This small molecule binds to this protein.
Small molecule (SMILES): O=c1[nH]c(=O)c2[nH+]cn([C@@H]3O[C@H](COP(=O)(O)O)[C@@H](O)[C@H]3O)c2[nH]1

Binding-site contacts:
Ligand atom N7 contacts residue ILE300 of chain 4.B at 3.5 Å.
Ligand atom N7 contacts residue MET384 of chain 4.B at 2.8 Å (h-bond).
Ligand atom C4' contacts residue ASP334 of chain 4.B at 3.5 Å.
Ligand atom C3' contacts residue MET55 of chain 4.B at 3.7 Å (hydrophobic).
Ligand atom O3' contacts residue MET355 of chain 4.B at 3.5 Å (h-bond).
Ligand atom C5' contacts residue TYR381 of chain 4.B at 3.7 Å (hydrophobic).
Ligand atom C2 contacts residue GLU412 of chain 4.B at 3.6 Å.
Ligand atom N7 contacts residue GLY383 of chain 4.B at 3.2 Å.
Ligand atom C6 contacts residue GLU412 of chain 4.B at 3.7 Å.
Ligand atom O1P contacts residue SER299 of chain 4.B at 2.9 Å (h-bond).
Ligand atom O2 contacts residue CYS301 of chain 4.B at 2.6 Å (h-bond).
Ligand atom C6 contacts residue GLY385 of chain 4.B at 3.6 Å.
Ligand atom C2 contacts residue CYS301 of chain 4.B at 3.3 Å (hydrophobic).
Ligand atom O2 contacts residue GLU412 of chain 4.B at 3.5 Å (salt-bridge).
Ligand atom O6 contacts residue GLY413 of chain 4.B at 3.5 Å.
Ligand atom O3' contacts residue ALA53 of chain 4.B at 3.5 Å.
Ligand atom P contacts residue SER299 of chain 4.B at 3.7 Å.
Ligand atom C3' contacts residue ASP334 of chain 4.B at 3.5 Å.
Ligand atom O6 contacts residue MET384 of chain 4.B at 3.2 Å (h-bond).
Ligand atom O3P contacts residue SER299 of chain 4.B at 2.9 Å (h-bond).
Ligand atom O6 contacts residue GLY383 of chain 4.B at 3.4 Å.
Ligand atom C5 contacts residue GLY383 of chain 4.B at 3.8 Å.
Ligand atom O5' contacts residue GLY298 of chain 4.B at 3.4 Å.
Ligand atom N1 contacts residue GLU412 of chain 4.B at 2.9 Å (salt-bridge).
Ligand atom C5 contacts residue MET384 of chain 4.B at 3.5 Å (hydrophobic).
Ligand atom O1P contacts residue GLY298 of chain 4.B at 3.6 Å.
Ligand atom P contacts residue TYR381 of chain 4.B at 3.7 Å.
Ligand atom C8 contacts residue ILE300 of chain 4.B at 3.7 Å (hydrophobic).
Ligand atom O2P contacts residue GLY357 of chain 4.B at 2.8 Å (h-bond).
Ligand atom O2 contacts residue THR303 of chain 4.B at 2.7 Å (h-bond).
Ligand atom O3P contacts residue ASN358 of chain 4.B at 3.1 Å (h-bond).
Ligand atom O6 contacts residue GLY385 of chain 4.B at 2.6 Å (h-bond).
Ligand atom O3P contacts residue TYR381 of chain 4.B at 2.5 Å (h-bond).
Ligand atom C5 contacts residue ILE300 of chain 4.B at 3.6 Å (hydrophobic).
Ligand atom O5' contacts residue GLY335 of chain 4.B at 3.3 Å.
Ligand atom O1P contacts residue GLY336 of chain 4.B at 2.9 Å (h-bond).
Ligand atom C8 contacts residue MET55 of chain 4.B at 3.4 Å (hydrophobic).
Ligand atom O3' contacts residue ASP334 of chain 4.B at 2.4 Å (salt-bridge).
Ligand atom O2P contacts residue ASN358 of chain 4.B at 3.3 Å (h-bond).
Ligand atom O2' contacts residue ASP334 of chain 4.B at 3.0 Å (salt-bridge).

Sequence of chain 4.B:
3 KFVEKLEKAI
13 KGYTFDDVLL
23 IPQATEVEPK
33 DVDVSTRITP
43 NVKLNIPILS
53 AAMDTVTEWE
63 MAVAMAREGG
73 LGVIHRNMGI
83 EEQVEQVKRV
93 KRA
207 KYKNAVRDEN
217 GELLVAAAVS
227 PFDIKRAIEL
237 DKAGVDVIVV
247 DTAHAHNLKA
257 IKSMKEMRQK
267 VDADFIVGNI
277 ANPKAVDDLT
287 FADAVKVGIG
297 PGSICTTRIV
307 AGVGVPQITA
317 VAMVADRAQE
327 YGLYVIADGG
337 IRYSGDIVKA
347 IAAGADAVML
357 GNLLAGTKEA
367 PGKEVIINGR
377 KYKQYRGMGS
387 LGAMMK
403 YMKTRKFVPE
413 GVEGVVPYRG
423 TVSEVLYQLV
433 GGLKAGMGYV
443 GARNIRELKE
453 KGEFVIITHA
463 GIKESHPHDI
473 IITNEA